Binding-site contacts:
Ligand atom C2 contacts residue ASN17 of chain 1.C at 2.5 Å.
Ligand atom C8 contacts residue CYS15 of chain 1.C at 3.3 Å (hydrophobic).
Ligand atom C2 contacts residue ASN137 of chain 1.C at 4.0 Å.
Ligand atom N2 contacts residue ASN17 of chain 1.C at 2.9 Å (h-bond).
Ligand atom C8 contacts residue VAL16 of chain 1.C at 3.8 Å (hydrophobic).
Ligand atom C4 contacts residue ASN17 of chain 1.C at 4.2 Å.
Ligand atom C4 contacts residue ASN137 of chain 1.C at 3.9 Å.
Ligand atom O5 contacts residue ASN137 of chain 1.C at 3.6 Å.
Ligand atom C1 contacts residue ASN17 of chain 1.C at 1.4 Å.
Ligand atom O5 contacts residue ASN17 of chain 1.C at 2.4 Å (h-bond).
Ligand atom C1 contacts residue ASN137 of chain 1.C at 3.4 Å.
Ligand atom O4 contacts residue ASN137 of chain 1.C at 4.2 Å.
Ligand atom C5 contacts residue ASN137 of chain 1.C at 3.2 Å.
Ligand atom C6 contacts residue ASN137 of chain 1.C at 4.3 Å.
Ligand atom C5 contacts residue ASN17 of chain 1.C at 3.7 Å.
Ligand atom C3 contacts residue ASN17 of chain 1.C at 3.8 Å.
Ligand atom C8 contacts residue ASN17 of chain 1.C at 3.7 Å.
Ligand atom O7 contacts residue ASN17 of chain 1.C at 3.2 Å (h-bond).
Ligand atom C3 contacts residue ASN137 of chain 1.C at 3.7 Å.
Ligand atom C7 contacts residue ASN17 of chain 1.C at 3.2 Å.
Ligand atom N2 contacts residue ASN137 of chain 1.C at 4.5 Å.

A small-molecule ligand and the protein it binds are described below.
Small molecule (SMILES): CC(=O)N[C@@H]1[C@@H](O)[C@H](O)[C@@H](CO)O[C@H]1O

Sequence of chain 1.C:
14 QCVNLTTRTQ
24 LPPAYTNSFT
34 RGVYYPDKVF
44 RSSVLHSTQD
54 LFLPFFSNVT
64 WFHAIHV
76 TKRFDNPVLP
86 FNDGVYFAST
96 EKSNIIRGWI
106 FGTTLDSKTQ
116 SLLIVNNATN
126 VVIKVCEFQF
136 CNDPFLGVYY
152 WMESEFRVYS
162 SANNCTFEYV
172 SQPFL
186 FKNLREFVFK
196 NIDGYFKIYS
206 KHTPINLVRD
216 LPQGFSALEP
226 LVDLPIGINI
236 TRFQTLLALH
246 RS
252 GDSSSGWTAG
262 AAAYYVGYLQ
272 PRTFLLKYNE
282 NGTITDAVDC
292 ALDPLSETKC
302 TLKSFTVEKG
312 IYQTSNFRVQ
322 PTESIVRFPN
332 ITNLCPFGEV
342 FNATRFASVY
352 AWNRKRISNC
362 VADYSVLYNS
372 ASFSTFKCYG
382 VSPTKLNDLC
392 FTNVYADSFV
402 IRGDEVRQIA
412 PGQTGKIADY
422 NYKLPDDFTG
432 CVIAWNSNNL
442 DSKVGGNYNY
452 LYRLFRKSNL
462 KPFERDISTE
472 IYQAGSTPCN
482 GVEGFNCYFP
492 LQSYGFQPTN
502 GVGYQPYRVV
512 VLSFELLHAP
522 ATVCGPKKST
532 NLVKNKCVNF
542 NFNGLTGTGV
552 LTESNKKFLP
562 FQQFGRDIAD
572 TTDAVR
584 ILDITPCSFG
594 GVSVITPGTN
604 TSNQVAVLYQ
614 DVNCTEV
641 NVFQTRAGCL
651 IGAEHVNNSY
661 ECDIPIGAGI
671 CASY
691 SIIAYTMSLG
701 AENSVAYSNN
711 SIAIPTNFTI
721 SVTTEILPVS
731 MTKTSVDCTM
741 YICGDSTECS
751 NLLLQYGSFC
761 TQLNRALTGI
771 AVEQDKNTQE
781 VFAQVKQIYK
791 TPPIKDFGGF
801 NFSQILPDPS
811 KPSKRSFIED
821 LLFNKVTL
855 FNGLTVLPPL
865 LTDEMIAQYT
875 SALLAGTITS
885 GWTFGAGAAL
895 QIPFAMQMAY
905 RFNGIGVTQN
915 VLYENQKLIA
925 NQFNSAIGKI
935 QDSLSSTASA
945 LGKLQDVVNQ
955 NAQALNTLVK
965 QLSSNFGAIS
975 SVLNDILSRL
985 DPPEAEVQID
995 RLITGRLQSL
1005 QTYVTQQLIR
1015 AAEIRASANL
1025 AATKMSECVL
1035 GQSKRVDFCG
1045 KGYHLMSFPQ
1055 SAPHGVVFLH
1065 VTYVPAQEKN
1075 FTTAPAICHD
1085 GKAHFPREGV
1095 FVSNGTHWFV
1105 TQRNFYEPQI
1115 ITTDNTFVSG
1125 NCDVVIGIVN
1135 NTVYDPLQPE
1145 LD